Binding-site contacts:
Ligand atom O4 contacts residue ASP75 of chain 1.P at 3.8 Å.
Ligand atom C5 contacts residue PRO261 of chain 1.J at 4.4 Å (hydrophobic).
Ligand atom C3 contacts residue ASN416 of chain 1.J at 4.3 Å.
Ligand atom C6 contacts residue PRO261 of chain 1.J at 3.8 Å (hydrophobic).
Ligand atom C1 contacts residue ASN416 of chain 1.J at 1.8 Å.
Ligand atom O5 contacts residue PRO261 of chain 1.J at 4.3 Å.
Ligand atom C2 contacts residue ASN416 of chain 1.J at 3.1 Å.
Ligand atom O7 contacts residue VAL414 of chain 1.J at 3.7 Å.
Ligand atom O7 contacts residue ASN416 of chain 1.J at 3.0 Å (h-bond).
Ligand atom O6 contacts residue PRO261 of chain 1.J at 4.2 Å.
Ligand atom C8 contacts residue ASN416 of chain 1.J at 3.9 Å.
Ligand atom O5 contacts residue ASN416 of chain 1.J at 2.4 Å (h-bond).
Ligand atom C7 contacts residue ASN416 of chain 1.J at 3.1 Å.
Ligand atom C8 contacts residue VAL414 of chain 1.J at 3.7 Å (hydrophobic).
Ligand atom C5 contacts residue ASN416 of chain 1.J at 3.7 Å.
Ligand atom N2 contacts residue ASN416 of chain 1.J at 3.4 Å (h-bond).
Ligand atom C7 contacts residue VAL414 of chain 1.J at 4.2 Å (hydrophobic).

Sequence of chain 1.P:
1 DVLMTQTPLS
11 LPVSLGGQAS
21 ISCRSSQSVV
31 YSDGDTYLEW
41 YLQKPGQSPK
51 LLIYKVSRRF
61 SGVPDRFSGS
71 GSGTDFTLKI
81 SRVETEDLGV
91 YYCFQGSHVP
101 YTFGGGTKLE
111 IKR

Sequence of chain 1.J:
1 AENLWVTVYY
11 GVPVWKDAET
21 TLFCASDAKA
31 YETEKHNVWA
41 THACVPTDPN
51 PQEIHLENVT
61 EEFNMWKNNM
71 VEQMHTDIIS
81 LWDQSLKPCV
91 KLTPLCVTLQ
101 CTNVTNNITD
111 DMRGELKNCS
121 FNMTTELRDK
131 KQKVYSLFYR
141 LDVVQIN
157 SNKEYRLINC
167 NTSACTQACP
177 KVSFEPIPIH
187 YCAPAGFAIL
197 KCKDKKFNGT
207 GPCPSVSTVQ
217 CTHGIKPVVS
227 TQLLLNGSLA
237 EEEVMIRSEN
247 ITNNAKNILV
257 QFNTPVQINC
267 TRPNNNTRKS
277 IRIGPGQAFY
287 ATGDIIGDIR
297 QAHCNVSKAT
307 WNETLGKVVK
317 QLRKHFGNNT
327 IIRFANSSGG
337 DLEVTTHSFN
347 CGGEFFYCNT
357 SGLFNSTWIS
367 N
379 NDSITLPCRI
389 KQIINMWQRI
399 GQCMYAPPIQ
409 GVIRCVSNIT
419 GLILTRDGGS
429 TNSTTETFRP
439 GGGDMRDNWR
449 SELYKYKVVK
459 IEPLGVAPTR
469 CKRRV

This protein binds this small molecule.
Small molecule (SMILES): CC(=O)N[C@H]1[C@H](O[C@H]2[C@H](O)[C@@H](NC(C)=O)CO[C@@H]2CO)O[C@H](CO)[C@@H](O)[C@@H]1O